Sequence of chain 1.A:
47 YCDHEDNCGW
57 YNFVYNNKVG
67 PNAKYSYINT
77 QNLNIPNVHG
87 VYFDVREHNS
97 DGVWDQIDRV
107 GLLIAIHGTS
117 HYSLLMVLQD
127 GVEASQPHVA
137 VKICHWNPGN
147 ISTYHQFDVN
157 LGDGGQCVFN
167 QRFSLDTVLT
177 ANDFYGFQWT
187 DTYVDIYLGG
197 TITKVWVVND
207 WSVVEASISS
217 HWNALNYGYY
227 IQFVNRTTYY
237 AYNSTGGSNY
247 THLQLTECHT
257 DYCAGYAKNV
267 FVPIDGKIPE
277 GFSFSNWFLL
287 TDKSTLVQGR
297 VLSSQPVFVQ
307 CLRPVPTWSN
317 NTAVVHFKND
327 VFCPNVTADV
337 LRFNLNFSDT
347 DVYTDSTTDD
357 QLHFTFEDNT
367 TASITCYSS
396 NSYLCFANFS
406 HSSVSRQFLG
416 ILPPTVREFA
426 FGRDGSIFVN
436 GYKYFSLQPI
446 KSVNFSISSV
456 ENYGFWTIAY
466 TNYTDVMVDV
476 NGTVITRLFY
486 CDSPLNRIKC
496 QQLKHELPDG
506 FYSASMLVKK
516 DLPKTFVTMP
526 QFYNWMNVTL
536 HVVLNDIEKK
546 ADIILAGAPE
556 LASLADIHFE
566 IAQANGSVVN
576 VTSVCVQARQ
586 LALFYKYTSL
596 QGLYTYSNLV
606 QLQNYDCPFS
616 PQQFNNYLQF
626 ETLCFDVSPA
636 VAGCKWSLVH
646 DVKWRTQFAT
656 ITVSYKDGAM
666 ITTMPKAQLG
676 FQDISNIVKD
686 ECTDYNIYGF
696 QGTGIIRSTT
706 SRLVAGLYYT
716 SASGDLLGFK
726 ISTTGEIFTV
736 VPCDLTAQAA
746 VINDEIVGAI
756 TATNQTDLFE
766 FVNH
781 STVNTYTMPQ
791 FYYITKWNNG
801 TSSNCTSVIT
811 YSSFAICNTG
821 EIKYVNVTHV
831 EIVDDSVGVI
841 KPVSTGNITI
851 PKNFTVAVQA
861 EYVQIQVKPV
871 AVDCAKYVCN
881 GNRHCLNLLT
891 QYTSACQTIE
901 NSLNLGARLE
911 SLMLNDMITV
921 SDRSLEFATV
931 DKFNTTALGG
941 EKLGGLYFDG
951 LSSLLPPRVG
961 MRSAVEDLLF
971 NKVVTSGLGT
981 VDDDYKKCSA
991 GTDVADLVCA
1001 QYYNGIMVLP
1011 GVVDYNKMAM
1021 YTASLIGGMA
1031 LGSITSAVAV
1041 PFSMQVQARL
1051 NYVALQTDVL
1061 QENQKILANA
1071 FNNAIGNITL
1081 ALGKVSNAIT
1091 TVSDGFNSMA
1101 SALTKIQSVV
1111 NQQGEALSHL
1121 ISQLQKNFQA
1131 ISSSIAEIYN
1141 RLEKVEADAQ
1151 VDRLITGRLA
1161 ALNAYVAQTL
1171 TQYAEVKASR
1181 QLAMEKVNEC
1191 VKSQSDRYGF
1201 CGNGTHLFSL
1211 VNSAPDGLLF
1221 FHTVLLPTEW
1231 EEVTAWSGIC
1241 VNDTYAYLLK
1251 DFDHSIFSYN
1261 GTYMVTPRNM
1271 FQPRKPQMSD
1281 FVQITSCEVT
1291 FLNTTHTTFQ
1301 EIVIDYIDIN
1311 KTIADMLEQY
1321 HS

Binding-site contacts:
Ligand atom C3 contacts residue ASN331 of chain 1.A at 3.8 Å.
Ligand atom N2 contacts residue PRO330 of chain 1.A at 3.7 Å.
Ligand atom C1 contacts residue PRO330 of chain 1.A at 4.4 Å (hydrophobic).
Ligand atom C7 contacts residue ASN331 of chain 1.A at 3.2 Å.
Ligand atom O5 contacts residue ASN331 of chain 1.A at 2.4 Å (h-bond).
Ligand atom C8 contacts residue ASN331 of chain 1.A at 4.3 Å.
Ligand atom C8 contacts residue PRO330 of chain 1.A at 3.9 Å (hydrophobic).
Ligand atom C7 contacts residue PRO330 of chain 1.A at 3.1 Å (hydrophobic).
Ligand atom C2 contacts residue ASN331 of chain 1.A at 2.5 Å.
Ligand atom C5 contacts residue ASN331 of chain 1.A at 3.7 Å.
Ligand atom O7 contacts residue ASN331 of chain 1.A at 3.3 Å (h-bond).
Ligand atom O7 contacts residue PRO330 of chain 1.A at 1.9 Å.
Ligand atom C4 contacts residue ASN331 of chain 1.A at 4.2 Å.
Ligand atom N2 contacts residue ASN331 of chain 1.A at 2.9 Å (h-bond).
Ligand atom C1 contacts residue ASN331 of chain 1.A at 1.5 Å.

This small molecule binds to this protein.
Small molecule (SMILES): CC(=O)N[C@H]1[C@H](O[C@H]2[C@H](O)[C@@H](NC(C)=O)CO[C@@H]2CO)O[C@H](CO)[C@@H](O[C@@H]2O[C@H](CO)[C@@H](O)[C@H](O)[C@@H]2O)[C@@H]1O